Sequence of chain 1.B:
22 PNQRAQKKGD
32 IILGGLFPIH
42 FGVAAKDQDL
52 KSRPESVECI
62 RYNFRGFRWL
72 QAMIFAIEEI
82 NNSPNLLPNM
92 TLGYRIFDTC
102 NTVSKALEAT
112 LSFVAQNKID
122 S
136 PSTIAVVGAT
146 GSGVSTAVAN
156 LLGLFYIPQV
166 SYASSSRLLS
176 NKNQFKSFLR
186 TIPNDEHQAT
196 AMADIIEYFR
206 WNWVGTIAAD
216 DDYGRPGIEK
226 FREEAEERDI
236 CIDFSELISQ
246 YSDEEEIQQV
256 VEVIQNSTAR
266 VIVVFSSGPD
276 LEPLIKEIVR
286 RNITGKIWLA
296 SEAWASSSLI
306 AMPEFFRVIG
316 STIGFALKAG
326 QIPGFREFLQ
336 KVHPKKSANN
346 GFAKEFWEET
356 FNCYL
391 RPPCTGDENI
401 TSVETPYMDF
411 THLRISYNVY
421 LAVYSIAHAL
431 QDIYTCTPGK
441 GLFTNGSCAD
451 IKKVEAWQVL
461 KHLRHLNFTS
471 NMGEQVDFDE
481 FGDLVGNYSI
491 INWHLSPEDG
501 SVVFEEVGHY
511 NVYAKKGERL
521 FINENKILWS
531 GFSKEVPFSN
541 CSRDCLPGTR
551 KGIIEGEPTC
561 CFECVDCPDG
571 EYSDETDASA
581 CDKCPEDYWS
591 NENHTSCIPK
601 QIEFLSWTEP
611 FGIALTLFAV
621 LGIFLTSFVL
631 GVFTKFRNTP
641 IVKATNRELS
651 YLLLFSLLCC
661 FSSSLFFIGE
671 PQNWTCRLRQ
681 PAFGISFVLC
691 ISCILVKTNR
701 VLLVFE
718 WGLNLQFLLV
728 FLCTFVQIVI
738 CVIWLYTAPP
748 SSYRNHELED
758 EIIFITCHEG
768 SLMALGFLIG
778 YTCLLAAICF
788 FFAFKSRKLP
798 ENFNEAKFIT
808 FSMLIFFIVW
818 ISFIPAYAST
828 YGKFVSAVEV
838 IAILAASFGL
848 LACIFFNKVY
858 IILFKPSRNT

Binding-site contacts:
Ligand atom C23 contacts residue PHE683 of chain 1.B at 2.5 Å (hydrophobic).
Ligand atom N12 contacts residue GLU836 of chain 1.B at 3.2 Å (salt-bridge).
Ligand atom C25 contacts residue GLU836 of chain 1.B at 2.5 Å.
Ligand atom C17 contacts residue ILE776 of chain 1.B at 2.9 Å (hydrophobic).
Ligand atom C21 contacts residue PHE683 of chain 1.B at 4.0 Å (hydrophobic).
Ligand atom C10 contacts residue TYR824 of chain 1.B at 4.4 Å (hydrophobic).
Ligand atom C21 contacts residue GLY684 of chain 1.B at 4.1 Å.
Ligand atom C5 contacts residue TYR824 of chain 1.B at 4.3 Å (hydrophobic).
Ligand atom C22 contacts residue GLY684 of chain 1.B at 3.5 Å.
Ligand atom N12 contacts residue GLN680 of chain 1.B at 3.6 Å.
Ligand atom C27 contacts residue TYR824 of chain 1.B at 4.2 Å (hydrophobic).
Ligand atom C26 contacts residue TYR824 of chain 1.B at 4.0 Å (hydrophobic).
Ligand atom C24 contacts residue PHE683 of chain 1.B at 3.5 Å (hydrophobic).
Ligand atom C25 contacts residue TYR824 of chain 1.B at 3.4 Å (hydrophobic).
Ligand atom C13 contacts residue PHE683 of chain 1.B at 4.1 Å (hydrophobic).
Ligand atom C24 contacts residue GLN680 of chain 1.B at 4.2 Å.
Ligand atom C21 contacts residue PHE687 of chain 1.B at 4.4 Å (hydrophobic).
Ligand atom C15 contacts residue ILE776 of chain 1.B at 3.7 Å (hydrophobic).
Ligand atom C10 contacts residue GLU836 of chain 1.B at 4.2 Å.
Ligand atom C2 contacts residue ILE821 of chain 1.B at 4.4 Å (hydrophobic).
Ligand atom C25 contacts residue GLN680 of chain 1.B at 4.0 Å.
Ligand atom C24 contacts residue GLU836 of chain 1.B at 2.4 Å.
Ligand atom C23 contacts residue GLY684 of chain 1.B at 4.4 Å.
Ligand atom C28 contacts residue TYR824 of chain 1.B at 4.0 Å (hydrophobic).
Ligand atom C14 contacts residue PHE683 of chain 1.B at 3.5 Å (hydrophobic).
Ligand atom O3 contacts residue ILE821 of chain 1.B at 3.8 Å.
Ligand atom C11 contacts residue TYR824 of chain 1.B at 4.2 Å (hydrophobic).
Ligand atom C13 contacts residue ILE840 of chain 1.B at 4.3 Å (hydrophobic).
Ligand atom C24 contacts residue ILE840 of chain 1.B at 3.4 Å (hydrophobic).
Ligand atom C19 contacts residue ILE776 of chain 1.B at 3.4 Å (hydrophobic).
Ligand atom C11 contacts residue GLU836 of chain 1.B at 3.0 Å.
Ligand atom C22 contacts residue PHE683 of chain 1.B at 2.9 Å (hydrophobic).
Ligand atom C13 contacts residue GLN680 of chain 1.B at 4.4 Å.
Ligand atom C18 contacts residue ILE776 of chain 1.B at 2.6 Å (hydrophobic).
Ligand atom C16 contacts residue ILE776 of chain 1.B at 3.5 Å (hydrophobic).
Ligand atom O3 contacts residue ALA825 of chain 1.B at 4.4 Å.
Ligand atom C13 contacts residue GLU836 of chain 1.B at 3.3 Å.
Ligand atom C26 contacts residue GLU836 of chain 1.B at 3.6 Å.
Ligand atom C20 contacts residue ILE776 of chain 1.B at 3.6 Å (hydrophobic).
Ligand atom C26 contacts residue GLN680 of chain 1.B at 3.7 Å.

The small molecule below binds the protein below.
Small molecule (SMILES): C[C@@H](N[C@H]1CCN(c2ccc(CC(=O)O)cc2)C1)c1cccc2ccccc12